Binding-site contacts:
Ligand atom C2 contacts residue ALA53 of chain 1.S at 4.4 Å (hydrophobic).
Ligand atom O4 contacts residue TYR50 of chain 1.S at 3.2 Å (h-bond).
Ligand atom C7 contacts residue SER109 of chain 1.R at 4.1 Å.
Ligand atom C8 contacts residue ASP125 of chain 1.A at 3.9 Å.
Ligand atom O3 contacts residue ARG51 of chain 1.S at 3.8 Å.
Ligand atom C6 contacts residue ALA54 of chain 1.S at 3.6 Å (hydrophobic).
Ligand atom C8 contacts residue TRP108 of chain 1.R at 3.3 Å (hydrophobic).
Ligand atom O7 contacts residue ASN126 of chain 1.A at 4.4 Å.
Ligand atom O5 contacts residue ALA53 of chain 1.S at 3.9 Å.
Ligand atom N2 contacts residue ASN126 of chain 1.A at 3.1 Å (h-bond).
Ligand atom O7 contacts residue ASN32 of chain 1.S at 2.5 Å (h-bond).
Ligand atom C8 contacts residue ASN32 of chain 1.S at 3.4 Å.
Ligand atom C2 contacts residue ASN126 of chain 1.A at 2.6 Å.
Ligand atom O3 contacts residue TYR50 of chain 1.S at 3.5 Å (h-bond).
Ligand atom O7 contacts residue TRP108 of chain 1.R at 3.2 Å (h-bond).
Ligand atom O5 contacts residue ALA54 of chain 1.S at 3.8 Å.
Ligand atom O5 contacts residue ASN126 of chain 1.A at 2.3 Å (h-bond).
Ligand atom C4 contacts residue ALA53 of chain 1.S at 4.1 Å (hydrophobic).
Ligand atom C3 contacts residue ASN126 of chain 1.A at 3.9 Å.
Ligand atom C4 contacts residue ALA54 of chain 1.S at 3.8 Å (hydrophobic).
Ligand atom C6 contacts residue LEU55 of chain 1.S at 4.3 Å (hydrophobic).
Ligand atom O7 contacts residue SER109 of chain 1.R at 2.9 Å (h-bond).
Ligand atom C5 contacts residue ASN126 of chain 1.A at 3.5 Å.
Ligand atom O7 contacts residue TYR127 of chain 1.A at 4.2 Å.
Ligand atom O3 contacts residue SER109 of chain 1.R at 3.9 Å.
Ligand atom C6 contacts residue ALA53 of chain 1.S at 4.0 Å (hydrophobic).
Ligand atom C4 contacts residue TYR50 of chain 1.S at 3.5 Å (hydrophobic).
Ligand atom C1 contacts residue ASN126 of chain 1.A at 1.5 Å.
Ligand atom N2 contacts residue ASN32 of chain 1.S at 4.5 Å.
Ligand atom C5 contacts residue ALA54 of chain 1.S at 4.0 Å (hydrophobic).
Ligand atom C3 contacts residue ALA53 of chain 1.S at 4.4 Å (hydrophobic).
Ligand atom C7 contacts residue ASN126 of chain 1.A at 3.6 Å.
Ligand atom C8 contacts residue ALA53 of chain 1.S at 3.8 Å (hydrophobic).
Ligand atom O3 contacts residue ALA53 of chain 1.S at 3.7 Å.
Ligand atom C3 contacts residue TYR50 of chain 1.S at 4.1 Å (hydrophobic).
Ligand atom C4 contacts residue ASN126 of chain 1.A at 4.3 Å.
Ligand atom C7 contacts residue TRP108 of chain 1.R at 3.6 Å (hydrophobic).
Ligand atom C8 contacts residue ASN126 of chain 1.A at 3.7 Å.
Ligand atom C7 contacts residue ASN32 of chain 1.S at 3.2 Å.

Sequence of chain 1.S:
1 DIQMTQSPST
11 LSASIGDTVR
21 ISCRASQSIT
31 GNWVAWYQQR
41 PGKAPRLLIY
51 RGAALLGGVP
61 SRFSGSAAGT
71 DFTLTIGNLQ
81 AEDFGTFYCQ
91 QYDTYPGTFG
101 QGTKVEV

Sequence of chain 1.R:
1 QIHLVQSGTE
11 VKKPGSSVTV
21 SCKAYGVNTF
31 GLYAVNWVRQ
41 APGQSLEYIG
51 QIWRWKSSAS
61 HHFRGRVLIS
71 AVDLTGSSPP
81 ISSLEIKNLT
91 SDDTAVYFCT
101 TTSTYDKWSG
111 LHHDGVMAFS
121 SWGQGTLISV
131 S

A protein and the small-molecule ligand that binds it are described below.
Small molecule (SMILES): CC(=O)N[C@H]1[C@H](O[C@H]2[C@H](O)[C@@H](NC(C)=O)CO[C@@H]2CO)O[C@H](CO)[C@@H](O)[C@@H]1O

Sequence of chain 1.A:
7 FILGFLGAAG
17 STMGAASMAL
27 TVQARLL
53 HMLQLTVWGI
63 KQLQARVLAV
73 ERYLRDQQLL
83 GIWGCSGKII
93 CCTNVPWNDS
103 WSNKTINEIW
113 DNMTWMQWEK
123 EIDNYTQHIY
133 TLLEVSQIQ